Sequence of chain 1.A:
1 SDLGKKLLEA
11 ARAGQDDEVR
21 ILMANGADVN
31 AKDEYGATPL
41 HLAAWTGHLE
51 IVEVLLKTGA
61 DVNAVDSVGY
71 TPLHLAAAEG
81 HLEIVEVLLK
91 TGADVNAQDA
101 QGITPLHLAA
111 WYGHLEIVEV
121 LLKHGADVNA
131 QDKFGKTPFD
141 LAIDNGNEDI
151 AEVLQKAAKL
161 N

A small-molecule ligand and the protein it binds are described below.
Small molecule (SMILES): CC[C@H](C)[C@@H]1NC(=O)[C@H](CCCN=C(N)N)NC(=O)[C@H]([C@@H](C)CC)NC(=O)[C@H](CO)NC(=O)[C@H](CCCCN)NC(=O)[C@@H]2CCCN2C(=O)[C@H]2CCCN2C(=O)[C@H](C)NC(=O)[C@H](Cc2ccc(O)cc2)NC(=O)[C@H](Cc2ccccc2)NC(=O)[C@H](C)NC(=O)[C@H](CCC(N)=O)NC(=O)CNC(=O)[C@@H]2CCCN2C(=O)CNC1=O

Binding-site contacts:
Ligand atom O contacts residue GLN101 of chain 1.A at 3.0 Å (h-bond).
Ligand atom O contacts residue TYR112 of chain 1.A at 3.2 Å.
Ligand atom CA contacts residue TRP45 of chain 1.A at 3.5 Å (hydrophobic).
Ligand atom O contacts residue TYR70 of chain 1.A at 3.1 Å.
Ligand atom CA contacts residue TYR70 of chain 1.A at 3.6 Å (hydrophobic).
Ligand atom CG2 contacts residue TYR70 of chain 1.A at 3.7 Å (hydrophobic).
Ligand atom CD1 contacts residue LEU75 of chain 1.A at 3.6 Å (hydrophobic).
Ligand atom CZ contacts residue ASP132 of chain 1.A at 3.2 Å.
Ligand atom O contacts residue VAL68 of chain 1.A at 3.5 Å.
Ligand atom CD2 contacts residue GLN101 of chain 1.A at 3.5 Å.
Ligand atom OH contacts residue LEU141 of chain 1.A at 3.6 Å.
Ligand atom N contacts residue GLN101 of chain 1.A at 3.5 Å (h-bond).
Ligand atom CE2 contacts residue PHE134 of chain 1.A at 3.6 Å (hydrophobic).
Ligand atom O contacts residue TYR112 of chain 1.A at 2.7 Å (h-bond).
Ligand atom C contacts residue ASP66 of chain 1.A at 3.5 Å.
Ligand atom CA contacts residue SER67 of chain 1.A at 3.6 Å.
Ligand atom N contacts residue ASP66 of chain 1.A at 2.9 Å (salt-bridge).
Ligand atom CD1 contacts residue ALA78 of chain 1.A at 3.7 Å (hydrophobic).
Ligand atom OH contacts residue ASP132 of chain 1.A at 2.5 Å (salt-bridge).
Ligand atom O contacts residue TRP45 of chain 1.A at 3.0 Å (h-bond).
Ligand atom CB contacts residue TRP111 of chain 1.A at 3.7 Å (hydrophobic).
Ligand atom CE2 contacts residue ASP132 of chain 1.A at 3.2 Å.
Ligand atom CA contacts residue ASP66 of chain 1.A at 3.2 Å.
Ligand atom N contacts residue TYR70 of chain 1.A at 3.0 Å (h-bond).
Ligand atom CB contacts residue GLN101 of chain 1.A at 3.7 Å.
Ligand atom C contacts residue VAL68 of chain 1.A at 3.6 Å (hydrophobic).
Ligand atom O contacts residue TYR70 of chain 1.A at 2.6 Å (h-bond).
Ligand atom CB contacts residue ACT1 of chain 1.J at 3.4 Å.
Ligand atom CG2 contacts residue TYR112 of chain 1.A at 3.5 Å (hydrophobic).
Ligand atom CZ contacts residue TRP111 of chain 1.A at 3.6 Å (hydrophobic).
Ligand atom OG contacts residue TYR112 of chain 1.A at 3.6 Å.
Ligand atom N contacts residue GLN101 of chain 1.A at 3.0 Å (h-bond).
Ligand atom CB contacts residue GLN101 of chain 1.A at 3.4 Å.
Ligand atom CE1 contacts residue TRP111 of chain 1.A at 3.7 Å (hydrophobic).
Ligand atom C contacts residue TYR70 of chain 1.A at 3.7 Å (hydrophobic).
Ligand atom C contacts residue TYR70 of chain 1.A at 3.4 Å (hydrophobic).
Ligand atom CD contacts residue TRP45 of chain 1.A at 3.6 Å (hydrophobic).
Ligand atom CD1 contacts residue LEU108 of chain 1.A at 3.6 Å (hydrophobic).
Ligand atom CD contacts residue GLU79 of chain 1.A at 3.6 Å.
Ligand atom CG contacts residue TRP111 of chain 1.A at 3.3 Å (hydrophobic).